Binding-site contacts:
Ligand atom OAK contacts residue MET191 of chain 1.A at 2.9 Å (h-bond).
Ligand atom CAS contacts residue LEU157 of chain 1.A at 3.7 Å (hydrophobic).
Ligand atom CAL contacts residue CYS112 of chain 1.A at 3.4 Å (hydrophobic).
Ligand atom CAD contacts residue CYS112 of chain 1.A at 3.7 Å (hydrophobic).
Ligand atom CAA contacts residue ARG115 of chain 1.A at 3.7 Å.
Ligand atom OAK contacts residue PHE190 of chain 1.A at 4.1 Å.
Ligand atom OAM contacts residue VAL166 of chain 1.A at 3.6 Å.
Ligand atom CAS contacts residue ARG115 of chain 1.A at 3.8 Å.
Ligand atom CAA contacts residue ILE168 of chain 1.A at 3.5 Å (hydrophobic).
Ligand atom CAB contacts residue ARG115 of chain 1.A at 3.4 Å.
Ligand atom CAE contacts residue CYS112 of chain 1.A at 3.7 Å (hydrophobic).
Ligand atom CAH contacts residue CYS112 of chain 1.A at 3.9 Å (hydrophobic).
Ligand atom OAN contacts residue VAL166 of chain 1.A at 3.5 Å.
Ligand atom CAT contacts residue LEU157 of chain 1.A at 4.0 Å (hydrophobic).
Ligand atom CAF contacts residue ILE168 of chain 1.A at 3.9 Å (hydrophobic).
Ligand atom CAR contacts residue LEU157 of chain 1.A at 3.5 Å (hydrophobic).
Ligand atom CAJ contacts residue VAL166 of chain 1.A at 3.9 Å (hydrophobic).
Ligand atom OAK contacts residue CYS112 of chain 1.A at 4.1 Å.
Ligand atom CAD contacts residue ILE108 of chain 1.A at 4.1 Å (hydrophobic).
Ligand atom CAT contacts residue ARG115 of chain 1.A at 4.1 Å.
Ligand atom CAQ contacts residue LEU157 of chain 1.A at 3.7 Å (hydrophobic).
Ligand atom OAU contacts residue ARG115 of chain 1.A at 2.7 Å (salt-bridge).
Ligand atom CAQ contacts residue CYS112 of chain 1.A at 4.2 Å (hydrophobic).
Ligand atom CAR contacts residue ILE153 of chain 1.A at 4.2 Å (hydrophobic).
Ligand atom CAO contacts residue CYS112 of chain 1.A at 3.5 Å (hydrophobic).
Ligand atom OAM contacts residue ILE168 of chain 1.A at 3.5 Å.
Ligand atom CAD contacts residue GLY111 of chain 1.A at 4.0 Å.
Ligand atom CAJ contacts residue MET191 of chain 1.A at 3.4 Å (hydrophobic).
Ligand atom OAN contacts residue MET191 of chain 1.A at 3.1 Å.
Ligand atom CAP contacts residue CYS112 of chain 1.A at 3.4 Å (hydrophobic).
Ligand atom OAM contacts residue MET175 of chain 1.A at 3.7 Å.
Ligand atom CAF contacts residue CYS112 of chain 1.A at 3.9 Å (hydrophobic).
Ligand atom OAN contacts residue LEU180 of chain 1.A at 3.1 Å.
Ligand atom CAC contacts residue ILE168 of chain 1.A at 4.2 Å (hydrophobic).
Ligand atom CAB contacts residue ILE168 of chain 1.A at 3.6 Å (hydrophobic).
Ligand atom CAP contacts residue LEU157 of chain 1.A at 4.0 Å (hydrophobic).
Ligand atom CAP contacts residue MET191 of chain 1.A at 4.2 Å (hydrophobic).
Ligand atom CAI contacts residue VAL166 of chain 1.A at 4.0 Å (hydrophobic).
Ligand atom CAL contacts residue MET191 of chain 1.A at 4.1 Å (hydrophobic).
Ligand atom CAO contacts residue LEU157 of chain 1.A at 4.1 Å (hydrophobic).

This small molecule binds to this protein.
Small molecule (SMILES): O=C1O[C@H](c2cccc(O)c2)C(c2ccc(Br)cc2)=C1O

Sequence of chain 1.A:
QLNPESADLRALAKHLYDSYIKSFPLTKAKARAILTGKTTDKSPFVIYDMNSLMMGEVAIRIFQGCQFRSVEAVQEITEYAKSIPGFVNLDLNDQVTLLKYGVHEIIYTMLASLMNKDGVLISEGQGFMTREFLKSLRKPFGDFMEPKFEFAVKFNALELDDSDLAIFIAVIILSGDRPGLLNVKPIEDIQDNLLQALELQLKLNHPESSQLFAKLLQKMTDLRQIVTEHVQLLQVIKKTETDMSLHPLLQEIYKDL